A protein and the small-molecule ligand that binds it are described below.
Small molecule (SMILES): CSCC[C@H](NC(=O)[C@@H](NC(=O)C[C@H](O)[C@H](CC(C)C)NC(=O)[C@@H](NC(=O)[C@H](CCC(N)=O)NC(=O)[C@@H]1CCCN1)C(C)C)C(C)C)C(=O)N[C@@H](Cc1cnc[nH]1)C(=O)N1CCC[C@H]1C(=O)O

Sequence of chain 1.E:
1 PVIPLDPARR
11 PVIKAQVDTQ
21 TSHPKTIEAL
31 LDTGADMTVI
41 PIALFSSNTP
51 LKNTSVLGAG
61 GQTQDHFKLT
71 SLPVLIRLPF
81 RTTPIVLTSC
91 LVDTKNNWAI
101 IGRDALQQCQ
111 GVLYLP

Binding-site contacts:
Ligand atom CG contacts residue SER55 of chain 1.E at 3.4 Å.
Ligand atom SD contacts residue TRP98 of chain 1.E at 2.6 Å.
Ligand atom CB contacts residue ARG10 of chain 1.E at 3.2 Å.
Ligand atom O contacts residue GLY34 of chain 1.D at 3.1 Å (h-bond).
Ligand atom CB contacts residue ASP32 of chain 1.D at 3.5 Å.
Ligand atom NE2 contacts residue TRP98 of chain 1.D at 3.4 Å.
Ligand atom CA contacts residue LEU57 of chain 1.E at 3.1 Å (hydrophobic).
Ligand atom O contacts residue ASP36 of chain 1.E at 3.5 Å (salt-bridge).
Ligand atom CG contacts residue TRP98 of chain 1.D at 3.4 Å (hydrophobic).
Ligand atom OE1 contacts residue ARG10 of chain 1.D at 3.2 Å (salt-bridge).
Ligand atom CD contacts residue SER55 of chain 1.E at 2.8 Å.
Ligand atom CE contacts residue TRP98 of chain 1.E at 2.6 Å (hydrophobic).
Ligand atom O contacts residue GLY58 of chain 1.E at 3.6 Å.
Ligand atom SD contacts residue ARG10 of chain 1.E at 2.9 Å (salt-bridge).
Ligand atom OE1 contacts residue TRP98 of chain 1.D at 3.2 Å.
Ligand atom CD1 contacts residue TRP98 of chain 1.D at 3.3 Å (hydrophobic).
Ligand atom C contacts residue ASP36 of chain 1.D at 3.0 Å.
Ligand atom N contacts residue LEU57 of chain 1.E at 2.8 Å (h-bond).
Ligand atom NE2 contacts residue ARG10 of chain 1.D at 3.1 Å (salt-bridge).
Ligand atom N contacts residue SER55 of chain 1.E at 3.5 Å (h-bond).
Ligand atom CG1 contacts residue VAL56 of chain 1.D at 3.5 Å (hydrophobic).
Ligand atom OH contacts residue ASP32 of chain 1.E at 2.6 Å (salt-bridge).
Ligand atom N contacts residue GLY34 of chain 1.D at 2.7 Å (h-bond).
Ligand atom N contacts residue ASP36 of chain 1.E at 3.6 Å (salt-bridge).
Ligand atom CD contacts residue TRP98 of chain 1.D at 3.0 Å (hydrophobic).
Ligand atom N contacts residue ASP36 of chain 1.D at 2.5 Å (salt-bridge).
Ligand atom CG contacts residue VAL56 of chain 1.E at 3.6 Å (hydrophobic).
Ligand atom O contacts residue GLY58 of chain 1.D at 3.5 Å.
Ligand atom O contacts residue LEU57 of chain 1.E at 2.8 Å (h-bond).
Ligand atom OH contacts residue ASP32 of chain 1.D at 3.4 Å (salt-bridge).
Ligand atom CG contacts residue TRP98 of chain 1.E at 2.8 Å (hydrophobic).
Ligand atom CD contacts residue ARG10 of chain 1.D at 3.3 Å.
Ligand atom O contacts residue ASP36 of chain 1.D at 3.0 Å (salt-bridge).
Ligand atom O contacts residue VAL56 of chain 1.E at 3.2 Å.
Ligand atom CA contacts residue GLY34 of chain 1.D at 3.6 Å.
Ligand atom N contacts residue LEU57 of chain 1.D at 3.1 Å (h-bond).
Ligand atom CD2 contacts residue GLY58 of chain 1.E at 3.3 Å.
Ligand atom CG contacts residue ARG10 of chain 1.E at 3.5 Å.
Ligand atom C contacts residue LEU57 of chain 1.E at 3.4 Å (hydrophobic).
Ligand atom CA contacts residue ASP36 of chain 1.D at 2.8 Å.

Sequence of chain 1.D:
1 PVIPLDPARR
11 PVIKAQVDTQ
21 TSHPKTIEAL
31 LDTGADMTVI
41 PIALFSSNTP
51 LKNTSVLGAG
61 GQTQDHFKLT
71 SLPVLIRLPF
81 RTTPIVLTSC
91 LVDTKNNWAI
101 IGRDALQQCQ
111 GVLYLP